A small-molecule ligand and the protein it binds are described below.
Small molecule (SMILES): O=C(NCCOP(=O)(O)O)c1ccc(OC(F)(F)F)cc1

Sequence of chain 1.A:
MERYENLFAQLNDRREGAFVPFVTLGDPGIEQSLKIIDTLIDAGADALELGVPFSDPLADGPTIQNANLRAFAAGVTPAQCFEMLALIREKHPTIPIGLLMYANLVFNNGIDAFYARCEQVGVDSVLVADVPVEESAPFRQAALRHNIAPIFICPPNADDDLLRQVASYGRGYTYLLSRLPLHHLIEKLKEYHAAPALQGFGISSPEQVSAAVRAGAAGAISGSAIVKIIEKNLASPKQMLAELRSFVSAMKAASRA

Sequence of chain 1.B:
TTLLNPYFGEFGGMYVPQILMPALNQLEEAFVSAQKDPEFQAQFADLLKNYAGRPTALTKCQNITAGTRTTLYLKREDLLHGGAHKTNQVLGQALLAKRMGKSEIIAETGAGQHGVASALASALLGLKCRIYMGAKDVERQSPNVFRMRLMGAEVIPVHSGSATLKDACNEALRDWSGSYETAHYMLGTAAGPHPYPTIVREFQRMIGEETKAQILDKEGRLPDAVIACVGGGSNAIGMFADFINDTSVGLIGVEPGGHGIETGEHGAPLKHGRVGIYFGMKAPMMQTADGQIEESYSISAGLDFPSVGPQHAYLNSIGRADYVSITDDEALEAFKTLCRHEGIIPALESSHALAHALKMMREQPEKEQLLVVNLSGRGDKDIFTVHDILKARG

Binding-site contacts:
Ligand atom C4 contacts residue TYR175 of chain 1.A at 3.7 Å (hydrophobic).
Ligand atom O19 contacts residue PHE212 of chain 1.A at 3.5 Å.
Ligand atom C16 contacts residue TYR175 of chain 1.A at 3.4 Å (hydrophobic).
Ligand atom O20 contacts residue ILE64 of chain 1.A at 3.7 Å.
Ligand atom O7 contacts residue ALA129 of chain 1.A at 3.4 Å.
Ligand atom F10 contacts residue ALA129 of chain 1.A at 3.0 Å.
Ligand atom F9 contacts residue ILE153 of chain 1.A at 3.3 Å.
Ligand atom F9 contacts residue LEU127 of chain 1.A at 3.5 Å.
Ligand atom F10 contacts residue PRO18 of chain 1.B at 3.3 Å.
Ligand atom O17 contacts residue PHE212 of chain 1.A at 3.6 Å.
Ligand atom O21 contacts residue SER235 of chain 1.A at 3.4 Å (h-bond).
Ligand atom N13 contacts residue F6F1 of chain 1.K at 2.7 Å (h-bond).
Ligand atom C5 contacts residue TYR175 of chain 1.A at 3.6 Å (hydrophobic).
Ligand atom O21 contacts residue GLY234 of chain 1.A at 2.9 Å (h-bond).
Ligand atom P18 contacts residue SER235 of chain 1.A at 3.6 Å.
Ligand atom N13 contacts residue TYR175 of chain 1.A at 3.8 Å.
Ligand atom F10 contacts residue ALA59 of chain 1.A at 3.3 Å.
Ligand atom O19 contacts residue GLY213 of chain 1.A at 2.9 Å (h-bond).
Ligand atom O17 contacts residue F6F1 of chain 1.K at 3.1 Å (h-bond).
Ligand atom O14 contacts residue GLU49 of chain 1.A at 2.5 Å (salt-bridge).
Ligand atom C3 contacts residue F6F1 of chain 1.K at 3.2 Å.
Ligand atom P18 contacts residue F6F1 of chain 1.K at 3.3 Å.
Ligand atom C2 contacts residue ASP60 of chain 1.A at 3.7 Å.
Ligand atom C5 contacts residue PHE212 of chain 1.A at 3.7 Å (hydrophobic).
Ligand atom O20 contacts residue SER235 of chain 1.A at 2.7 Å (h-bond).
Ligand atom C12 contacts residue GLU49 of chain 1.A at 3.4 Å.
Ligand atom C4 contacts residue PHE212 of chain 1.A at 3.7 Å (hydrophobic).
Ligand atom C2 contacts residue F6F1 of chain 1.K at 3.7 Å.
Ligand atom O7 contacts residue ALA59 of chain 1.A at 3.2 Å.
Ligand atom C3 contacts residue ASP60 of chain 1.A at 3.6 Å.
Ligand atom O20 contacts residue GLY234 of chain 1.A at 3.6 Å.
Ligand atom C2 contacts residue ALA59 of chain 1.A at 3.6 Å (hydrophobic).
Ligand atom F11 contacts residue ILE153 of chain 1.A at 3.8 Å.
Ligand atom F11 contacts residue PHE212 of chain 1.A at 3.5 Å.
Ligand atom O20 contacts residue F6F1 of chain 1.K at 2.4 Å (h-bond).
Ligand atom F9 contacts residue ALA129 of chain 1.A at 3.5 Å.
Ligand atom C12 contacts residue TYR175 of chain 1.A at 3.1 Å (hydrophobic).
Ligand atom C15 contacts residue F6F1 of chain 1.K at 3.0 Å.
Ligand atom O14 contacts residue TYR175 of chain 1.A at 2.6 Å (h-bond).
Ligand atom C16 contacts residue F6F1 of chain 1.K at 3.6 Å.